Sequence of chain 1.C:
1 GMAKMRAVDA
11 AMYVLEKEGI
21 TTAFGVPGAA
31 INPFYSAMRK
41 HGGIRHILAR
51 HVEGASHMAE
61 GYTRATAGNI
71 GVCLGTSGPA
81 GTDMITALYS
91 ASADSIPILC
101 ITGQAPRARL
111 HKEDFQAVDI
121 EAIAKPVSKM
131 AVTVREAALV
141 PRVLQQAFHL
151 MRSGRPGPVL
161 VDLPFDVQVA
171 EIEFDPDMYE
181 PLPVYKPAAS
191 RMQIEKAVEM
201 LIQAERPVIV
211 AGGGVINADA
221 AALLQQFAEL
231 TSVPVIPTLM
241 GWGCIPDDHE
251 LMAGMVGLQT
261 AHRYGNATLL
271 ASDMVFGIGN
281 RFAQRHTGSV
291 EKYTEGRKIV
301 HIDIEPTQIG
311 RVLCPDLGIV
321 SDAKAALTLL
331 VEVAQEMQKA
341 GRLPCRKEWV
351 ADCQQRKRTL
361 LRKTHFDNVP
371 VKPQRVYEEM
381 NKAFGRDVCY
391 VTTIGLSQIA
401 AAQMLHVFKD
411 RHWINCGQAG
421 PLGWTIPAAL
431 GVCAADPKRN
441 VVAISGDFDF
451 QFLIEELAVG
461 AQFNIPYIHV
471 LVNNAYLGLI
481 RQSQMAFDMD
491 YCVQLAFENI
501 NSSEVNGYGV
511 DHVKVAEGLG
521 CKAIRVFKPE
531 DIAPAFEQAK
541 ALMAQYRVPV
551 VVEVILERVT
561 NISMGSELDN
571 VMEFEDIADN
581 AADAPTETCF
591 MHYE

A protein and the small-molecule ligand that binds it are described below.
Small molecule (SMILES): COC1=C(OC)C(=O)C(C)=CC1=O

Sequence of chain 1.E:
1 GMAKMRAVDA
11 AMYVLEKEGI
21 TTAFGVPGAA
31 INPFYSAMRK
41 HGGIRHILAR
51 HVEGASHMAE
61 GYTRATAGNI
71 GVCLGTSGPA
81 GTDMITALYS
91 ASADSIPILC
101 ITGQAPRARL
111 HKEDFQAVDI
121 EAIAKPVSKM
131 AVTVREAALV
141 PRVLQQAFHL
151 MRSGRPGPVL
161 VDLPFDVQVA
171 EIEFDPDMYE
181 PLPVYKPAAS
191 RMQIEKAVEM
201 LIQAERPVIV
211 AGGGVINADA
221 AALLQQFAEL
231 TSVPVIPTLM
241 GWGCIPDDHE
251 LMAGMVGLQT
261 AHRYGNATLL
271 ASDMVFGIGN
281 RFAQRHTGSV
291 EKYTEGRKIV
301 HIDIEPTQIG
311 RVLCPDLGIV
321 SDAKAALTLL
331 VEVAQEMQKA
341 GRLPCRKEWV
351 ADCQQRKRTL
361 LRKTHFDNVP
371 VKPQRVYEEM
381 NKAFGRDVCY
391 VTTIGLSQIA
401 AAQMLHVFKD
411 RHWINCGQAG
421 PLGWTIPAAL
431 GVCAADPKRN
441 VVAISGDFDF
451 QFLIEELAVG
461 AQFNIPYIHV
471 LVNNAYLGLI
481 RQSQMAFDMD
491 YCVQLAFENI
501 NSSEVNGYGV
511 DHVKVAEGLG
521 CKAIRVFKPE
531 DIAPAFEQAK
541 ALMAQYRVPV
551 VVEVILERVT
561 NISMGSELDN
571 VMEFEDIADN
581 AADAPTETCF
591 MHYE

Binding-site contacts:
Ligand atom C5 contacts residue HIS46 of chain 1.E at 4.0 Å.
Ligand atom O1 contacts residue PHE463 of chain 1.E at 4.0 Å.
Ligand atom O2 contacts residue GLN462 of chain 1.E at 4.1 Å.
Ligand atom C1 contacts residue HIS46 of chain 1.E at 3.8 Å.
Ligand atom O2 contacts residue GLN494 of chain 1.C at 3.6 Å (h-bond).
Ligand atom C6 contacts residue PHE463 of chain 1.E at 4.4 Å (hydrophobic).
Ligand atom C6 contacts residue HIS46 of chain 1.E at 3.1 Å.
Ligand atom O1 contacts residue HIS46 of chain 1.E at 3.2 Å (h-bond).
Ligand atom CM2 contacts residue CYS492 of chain 1.C at 3.5 Å (hydrophobic).
Ligand atom O1 contacts residue LEU48 of chain 1.E at 3.7 Å.
Ligand atom O1 contacts residue CYS492 of chain 1.C at 3.5 Å.
Ligand atom CM5 contacts residue HIS46 of chain 1.E at 4.3 Å.
Ligand atom C6 contacts residue CYS492 of chain 1.C at 3.8 Å (hydrophobic).
Ligand atom C2 contacts residue PHE463 of chain 1.E at 4.2 Å (hydrophobic).
Ligand atom CM2 contacts residue VAL493 of chain 1.C at 3.6 Å (hydrophobic).
Ligand atom O2 contacts residue CYS492 of chain 1.C at 3.9 Å.
Ligand atom CM2 contacts residue GLN494 of chain 1.C at 3.2 Å.
Ligand atom C1 contacts residue PHE463 of chain 1.E at 4.0 Å (hydrophobic).
Ligand atom C1 contacts residue CYS492 of chain 1.C at 3.8 Å (hydrophobic).
Ligand atom C2 contacts residue CYS492 of chain 1.C at 4.1 Å (hydrophobic).
Ligand atom O2 contacts residue LEU48 of chain 1.E at 4.3 Å.
Ligand atom O2 contacts residue PHE463 of chain 1.E at 4.2 Å.